Sequence of chain 1.A:
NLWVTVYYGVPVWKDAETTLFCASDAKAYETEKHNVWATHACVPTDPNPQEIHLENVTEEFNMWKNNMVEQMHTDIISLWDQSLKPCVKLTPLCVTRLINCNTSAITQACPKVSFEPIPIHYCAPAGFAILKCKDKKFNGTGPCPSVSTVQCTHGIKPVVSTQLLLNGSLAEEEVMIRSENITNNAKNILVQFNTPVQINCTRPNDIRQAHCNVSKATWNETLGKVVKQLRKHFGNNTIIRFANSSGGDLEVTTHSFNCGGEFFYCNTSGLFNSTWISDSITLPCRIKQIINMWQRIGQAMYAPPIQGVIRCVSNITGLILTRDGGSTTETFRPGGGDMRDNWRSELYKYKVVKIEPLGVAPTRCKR

Binding-site contacts:
Ligand atom C6 contacts residue VAL408 of chain 1.A at 3.6 Å (hydrophobic).
Ligand atom N2 contacts residue ASN230 of chain 1.A at 2.9 Å (h-bond).
Ligand atom O5 contacts residue ARG410 of chain 1.A at 3.7 Å.
Ligand atom C2 contacts residue ASN230 of chain 1.A at 2.4 Å.
Ligand atom O5 contacts residue NAG1 of chain 1.X at 3.5 Å (h-bond).
Ligand atom O5 contacts residue CYS411 of chain 1.A at 3.8 Å.
Ligand atom C6 contacts residue GLN406 of chain 1.A at 3.9 Å.
Ligand atom O4 contacts residue ILE405 of chain 1.A at 3.8 Å.
Ligand atom O6 contacts residue GLY346 of chain 1.A at 3.7 Å.
Ligand atom O4 contacts residue GLN406 of chain 1.A at 2.5 Å (h-bond).
Ligand atom C8 contacts residue PHE343 of chain 1.A at 3.8 Å (hydrophobic).
Ligand atom C6 contacts residue ARG410 of chain 1.A at 3.8 Å.
Ligand atom C6 contacts residue ILE405 of chain 1.A at 4.0 Å (hydrophobic).
Ligand atom C8 contacts residue ASN344 of chain 1.A at 3.4 Å.
Ligand atom C6 contacts residue NAG1 of chain 1.X at 3.6 Å.
Ligand atom C1 contacts residue ASN230 of chain 1.A at 1.4 Å.
Ligand atom O6 contacts residue CYS411 of chain 1.A at 3.9 Å.
Ligand atom O6 contacts residue ARG410 of chain 1.A at 3.6 Å.
Ligand atom O7 contacts residue ASN344 of chain 1.A at 3.8 Å.
Ligand atom C7 contacts residue ASN344 of chain 1.A at 3.9 Å.
Ligand atom C1 contacts residue SER413 of chain 1.A at 3.7 Å.
Ligand atom C5 contacts residue ASN230 of chain 1.A at 3.6 Å.
Ligand atom C5 contacts residue VAL412 of chain 1.A at 3.5 Å (hydrophobic).
Ligand atom C8 contacts residue LEU229 of chain 1.A at 3.7 Å (hydrophobic).
Ligand atom O7 contacts residue VAL412 of chain 1.A at 3.8 Å.
Ligand atom O4 contacts residue CYS411 of chain 1.A at 3.9 Å.
Ligand atom N2 contacts residue SER413 of chain 1.A at 4.0 Å.
Ligand atom O5 contacts residue ASN230 of chain 1.A at 2.3 Å (h-bond).
Ligand atom O6 contacts residue GLY346 of chain 1.A at 3.2 Å (h-bond).
Ligand atom C3 contacts residue ASN230 of chain 1.A at 3.8 Å.
Ligand atom C5 contacts residue NAG1 of chain 1.X at 3.7 Å.
Ligand atom C8 contacts residue VAL222 of chain 1.A at 3.8 Å (hydrophobic).
Ligand atom O6 contacts residue CYS345 of chain 1.A at 3.6 Å (h-bond).
Ligand atom C7 contacts residue ASN230 of chain 1.A at 3.8 Å.
Ligand atom O3 contacts residue CYS411 of chain 1.A at 3.4 Å.
Ligand atom O6 contacts residue VAL408 of chain 1.A at 2.8 Å (h-bond).
Ligand atom C4 contacts residue GLN406 of chain 1.A at 3.3 Å.
Ligand atom C3 contacts residue CYS411 of chain 1.A at 3.8 Å (hydrophobic).
Ligand atom O7 contacts residue PRO180 of chain 1.A at 3.7 Å.
Ligand atom O4 contacts residue SER177 of chain 1.A at 3.5 Å.

A protein and the small-molecule ligand that binds it are described below.
Small molecule (SMILES): CC(=O)N[C@H]1[C@H](O[C@H]2[C@H](O)[C@@H](NC(C)=O)CO[C@@H]2CO)O[C@H](CO)[C@@H](O[C@@H]2O[C@H](CO)[C@@H](O)[C@H](O[C@H]3O[C@H](CO)[C@@H](O)[C@H](O)[C@@H]3O[C@H]3O[C@H](CO)[C@@H](O)[C@H](O)[C@@H]3O)[C@@H]2O)[C@@H]1O